Sequence of chain 1.B:
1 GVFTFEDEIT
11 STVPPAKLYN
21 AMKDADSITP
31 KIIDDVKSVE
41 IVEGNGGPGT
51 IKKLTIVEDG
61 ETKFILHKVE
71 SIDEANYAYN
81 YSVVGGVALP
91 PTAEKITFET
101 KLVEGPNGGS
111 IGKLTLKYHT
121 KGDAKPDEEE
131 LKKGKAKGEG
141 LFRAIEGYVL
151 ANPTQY

Binding-site contacts:
Ligand atom O contacts residue PHE64 of chain 1.B at 3.5 Å.
Ligand atom C10 contacts residue LYS53 of chain 1.B at 3.4 Å.
Ligand atom C5 contacts residue LEU66 of chain 1.B at 4.2 Å (hydrophobic).
Ligand atom O2 contacts residue LEU66 of chain 1.B at 4.1 Å.
Ligand atom O1 contacts residue LYS53 of chain 1.B at 3.2 Å (salt-bridge).
Ligand atom C4 contacts residue LEU66 of chain 1.B at 3.9 Å (hydrophobic).
Ligand atom O contacts residue LYS53 of chain 1.B at 2.7 Å (salt-bridge).
Ligand atom O2 contacts residue PHE64 of chain 1.B at 3.7 Å.

A small-molecule ligand and the protein it binds are described below.
Small molecule (SMILES): O=C(O)c1cc2ccccc2cc1O